Sequence of chain 1.E:
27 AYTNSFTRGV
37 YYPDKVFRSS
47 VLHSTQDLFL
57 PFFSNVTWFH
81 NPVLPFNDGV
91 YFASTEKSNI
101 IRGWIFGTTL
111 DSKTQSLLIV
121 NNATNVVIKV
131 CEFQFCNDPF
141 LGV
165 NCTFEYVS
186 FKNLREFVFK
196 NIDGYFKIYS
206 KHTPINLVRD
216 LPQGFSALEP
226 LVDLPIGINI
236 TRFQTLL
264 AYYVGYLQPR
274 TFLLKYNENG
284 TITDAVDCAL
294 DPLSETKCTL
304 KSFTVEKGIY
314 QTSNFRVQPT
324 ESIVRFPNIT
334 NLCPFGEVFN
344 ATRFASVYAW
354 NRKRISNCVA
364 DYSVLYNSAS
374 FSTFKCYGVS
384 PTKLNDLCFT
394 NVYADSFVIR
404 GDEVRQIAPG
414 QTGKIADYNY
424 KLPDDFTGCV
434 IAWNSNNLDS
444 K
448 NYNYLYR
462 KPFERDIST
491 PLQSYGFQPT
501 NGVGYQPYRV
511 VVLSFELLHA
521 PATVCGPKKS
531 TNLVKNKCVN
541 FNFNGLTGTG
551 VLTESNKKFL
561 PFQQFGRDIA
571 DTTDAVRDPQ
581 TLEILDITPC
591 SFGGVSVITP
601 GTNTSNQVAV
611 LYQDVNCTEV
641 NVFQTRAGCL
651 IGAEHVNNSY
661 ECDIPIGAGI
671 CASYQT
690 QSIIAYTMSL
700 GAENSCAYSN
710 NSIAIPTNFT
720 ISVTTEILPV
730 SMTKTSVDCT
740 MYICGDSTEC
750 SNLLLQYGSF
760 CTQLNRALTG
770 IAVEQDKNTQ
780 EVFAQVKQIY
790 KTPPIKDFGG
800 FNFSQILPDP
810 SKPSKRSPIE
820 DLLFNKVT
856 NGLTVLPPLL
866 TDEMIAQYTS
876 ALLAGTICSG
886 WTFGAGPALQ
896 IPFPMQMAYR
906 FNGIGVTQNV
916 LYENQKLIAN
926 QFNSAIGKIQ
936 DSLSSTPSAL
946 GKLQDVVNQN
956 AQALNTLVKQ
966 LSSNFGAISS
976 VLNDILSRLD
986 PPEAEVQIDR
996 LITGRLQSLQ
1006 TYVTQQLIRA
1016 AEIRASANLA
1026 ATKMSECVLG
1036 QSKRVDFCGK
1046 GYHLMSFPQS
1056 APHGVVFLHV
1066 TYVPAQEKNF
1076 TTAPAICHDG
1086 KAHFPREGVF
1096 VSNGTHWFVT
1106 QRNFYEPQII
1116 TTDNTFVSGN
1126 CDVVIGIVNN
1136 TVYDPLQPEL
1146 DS

Binding-site contacts:
Ligand atom C5 contacts residue SER803 of chain 1.E at 3.7 Å.
Ligand atom C4 contacts residue ASN801 of chain 1.E at 4.3 Å.
Ligand atom C2 contacts residue ASN801 of chain 1.E at 2.5 Å.
Ligand atom C6 contacts residue GLN804 of chain 1.E at 4.2 Å.
Ligand atom O6 contacts residue SER803 of chain 1.E at 3.7 Å.
Ligand atom C5 contacts residue ASN801 of chain 1.E at 3.8 Å.
Ligand atom O6 contacts residue GLN804 of chain 1.E at 3.0 Å (h-bond).
Ligand atom C3 contacts residue ASN801 of chain 1.E at 3.9 Å.
Ligand atom C7 contacts residue ASN801 of chain 1.E at 3.2 Å.
Ligand atom O5 contacts residue ASN801 of chain 1.E at 2.4 Å (h-bond).
Ligand atom C1 contacts residue ASN801 of chain 1.E at 1.5 Å.
Ligand atom O7 contacts residue ASN801 of chain 1.E at 3.0 Å (h-bond).
Ligand atom N2 contacts residue ASN801 of chain 1.E at 2.9 Å (h-bond).
Ligand atom C6 contacts residue SER803 of chain 1.E at 4.3 Å.
Ligand atom O5 contacts residue SER803 of chain 1.E at 3.4 Å (h-bond).
Ligand atom C1 contacts residue SER803 of chain 1.E at 3.5 Å.
Ligand atom C8 contacts residue ASN801 of chain 1.E at 4.4 Å.

A small-molecule ligand and the protein it binds are described below.
Small molecule (SMILES): CC(=O)N[C@H]1[C@H](O[C@H]2[C@H](O)[C@@H](NC(C)=O)CO[C@@H]2CO)O[C@H](CO)[C@@H](O)[C@@H]1O